Binding-site contacts:
Ligand atom O1 contacts residue SER476 of chain 1.A at 4.4 Å.
Ligand atom C26 contacts residue PRO512 of chain 1.A at 4.2 Å (hydrophobic).
Ligand atom C27 contacts residue ILE513 of chain 1.A at 3.8 Å (hydrophobic).
Ligand atom C2 contacts residue LEU478 of chain 1.A at 4.2 Å (hydrophobic).
Ligand atom C27 contacts residue LEU509 of chain 1.A at 4.2 Å (hydrophobic).
Ligand atom C5 contacts residue ALA520 of chain 1.A at 3.8 Å (hydrophobic).
Ligand atom C23 contacts residue PRO512 of chain 1.A at 4.3 Å (hydrophobic).
Ligand atom C1 contacts residue LEU517 of chain 1.A at 3.8 Å (hydrophobic).
Ligand atom O1 contacts residue GLY479 of chain 1.A at 3.9 Å.
Ligand atom C6 contacts residue ALA520 of chain 1.A at 3.6 Å (hydrophobic).
Ligand atom C23 contacts residue ILE513 of chain 1.A at 4.3 Å (hydrophobic).
Ligand atom C3 contacts residue ALA520 of chain 1.A at 3.8 Å (hydrophobic).
Ligand atom C26 contacts residue ALA459 of chain 1.A at 3.9 Å (hydrophobic).
Ligand atom C19 contacts residue GLY472 of chain 1.A at 3.4 Å.
Ligand atom C3 contacts residue GLY479 of chain 1.A at 4.3 Å.
Ligand atom C21 contacts residue ILE513 of chain 1.A at 3.7 Å (hydrophobic).
Ligand atom C18 contacts residue ILE471 of chain 1.A at 3.5 Å (hydrophobic).
Ligand atom C10 contacts residue LEU475 of chain 1.A at 4.4 Å (hydrophobic).
Ligand atom C12 contacts residue ILE513 of chain 1.A at 4.4 Å (hydrophobic).
Ligand atom C20 contacts residue ILE471 of chain 1.A at 4.1 Å (hydrophobic).
Ligand atom C27 contacts residue LEU54 of chain 1.A at 4.2 Å (hydrophobic).
Ligand atom C2 contacts residue GLY479 of chain 1.A at 3.7 Å.
Ligand atom C4 contacts residue ALA520 of chain 1.A at 4.0 Å (hydrophobic).
Ligand atom C26 contacts residue LEU54 of chain 1.A at 4.1 Å (hydrophobic).
Ligand atom C16 contacts residue PRO516 of chain 1.A at 4.4 Å (hydrophobic).
Ligand atom C2 contacts residue LEU475 of chain 1.A at 4.1 Å (hydrophobic).
Ligand atom C1 contacts residue LEU478 of chain 1.A at 4.5 Å (hydrophobic).
Ligand atom C18 contacts residue GLY472 of chain 1.A at 4.1 Å.
Ligand atom C26 contacts residue LEU458 of chain 1.A at 4.2 Å (hydrophobic).
Ligand atom C19 contacts residue LEU475 of chain 1.A at 3.3 Å (hydrophobic).
Ligand atom C8 contacts residue GLY472 of chain 1.A at 4.3 Å.
Ligand atom C24 contacts residue PRO512 of chain 1.A at 4.0 Å (hydrophobic).
Ligand atom C22 contacts residue PRO512 of chain 1.A at 3.7 Å (hydrophobic).
Ligand atom C25 contacts residue LEU54 of chain 1.A at 4.0 Å (hydrophobic).
Ligand atom C7 contacts residue ALA520 of chain 1.A at 4.4 Å (hydrophobic).
Ligand atom C1 contacts residue LEU475 of chain 1.A at 4.3 Å (hydrophobic).

Sequence of chain 1.A:
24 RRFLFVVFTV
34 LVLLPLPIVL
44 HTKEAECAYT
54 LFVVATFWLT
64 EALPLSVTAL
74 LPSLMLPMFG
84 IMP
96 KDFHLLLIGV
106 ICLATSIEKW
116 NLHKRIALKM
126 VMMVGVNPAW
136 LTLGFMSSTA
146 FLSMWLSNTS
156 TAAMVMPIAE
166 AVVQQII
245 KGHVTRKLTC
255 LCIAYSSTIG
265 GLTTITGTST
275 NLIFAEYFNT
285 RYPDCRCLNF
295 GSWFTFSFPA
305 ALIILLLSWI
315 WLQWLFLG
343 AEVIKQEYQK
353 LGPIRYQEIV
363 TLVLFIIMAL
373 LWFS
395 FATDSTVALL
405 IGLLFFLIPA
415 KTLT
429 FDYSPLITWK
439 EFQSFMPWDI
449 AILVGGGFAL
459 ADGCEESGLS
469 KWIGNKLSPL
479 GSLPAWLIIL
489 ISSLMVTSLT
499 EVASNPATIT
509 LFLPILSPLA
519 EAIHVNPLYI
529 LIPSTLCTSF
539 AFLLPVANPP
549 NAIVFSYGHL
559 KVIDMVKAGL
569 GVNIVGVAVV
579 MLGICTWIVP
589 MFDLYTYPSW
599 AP

This small molecule binds to this protein.
Small molecule (SMILES): CC(C)CCC[C@@H](C)[C@H]1CC[C@H]2[C@@H]3CC=C4C[C@@H](O)CC[C@]4(C)[C@H]3CC[C@]12C